Binding-site contacts:
Ligand atom C1 contacts residue ASN352 of chain 1.B at 1.4 Å.
Ligand atom C2 contacts residue ASN352 of chain 1.B at 2.5 Å.
Ligand atom N2 contacts residue ASN352 of chain 1.B at 2.9 Å (h-bond).
Ligand atom C8 contacts residue ASN352 of chain 1.B at 4.3 Å.
Ligand atom C5 contacts residue ASN352 of chain 1.B at 3.7 Å.
Ligand atom O7 contacts residue ASN352 of chain 1.B at 3.1 Å (h-bond).
Ligand atom C4 contacts residue ASN352 of chain 1.B at 4.2 Å.
Ligand atom C7 contacts residue ASN352 of chain 1.B at 3.2 Å.
Ligand atom O5 contacts residue ASN352 of chain 1.B at 2.4 Å (h-bond).
Ligand atom C3 contacts residue ASN352 of chain 1.B at 3.8 Å.

This small molecule binds to this protein.
Small molecule (SMILES): CC(=O)N[C@@H]1[C@@H](O)[C@H](O)[C@@H](CO)O[C@H]1O

Sequence of chain 1.B:
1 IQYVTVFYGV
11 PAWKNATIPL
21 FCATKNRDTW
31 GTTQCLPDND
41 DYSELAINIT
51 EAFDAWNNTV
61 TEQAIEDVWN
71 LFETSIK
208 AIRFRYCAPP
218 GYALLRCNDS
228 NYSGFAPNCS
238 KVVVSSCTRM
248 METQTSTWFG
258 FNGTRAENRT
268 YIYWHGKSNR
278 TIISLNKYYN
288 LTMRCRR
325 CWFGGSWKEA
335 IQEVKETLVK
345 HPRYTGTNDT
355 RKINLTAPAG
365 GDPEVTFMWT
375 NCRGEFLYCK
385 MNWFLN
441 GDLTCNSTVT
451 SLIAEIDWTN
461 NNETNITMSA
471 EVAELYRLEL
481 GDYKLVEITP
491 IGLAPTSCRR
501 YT